Sequence of chain 1.A:
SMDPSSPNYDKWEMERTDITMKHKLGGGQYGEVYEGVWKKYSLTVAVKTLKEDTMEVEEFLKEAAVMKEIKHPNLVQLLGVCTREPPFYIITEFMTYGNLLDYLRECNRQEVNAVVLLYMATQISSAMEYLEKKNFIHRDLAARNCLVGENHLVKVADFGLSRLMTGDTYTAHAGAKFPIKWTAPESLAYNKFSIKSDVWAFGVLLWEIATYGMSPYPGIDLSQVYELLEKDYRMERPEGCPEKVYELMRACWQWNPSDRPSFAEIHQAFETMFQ

Binding-site contacts:
Ligand atom C83 contacts residue HIS139 of chain 1.A at 3.6 Å.
Ligand atom N56 contacts residue GLU64 of chain 1.A at 3.0 Å (salt-bridge).
Ligand atom N23 contacts residue MET96 of chain 1.A at 3.1 Å (h-bond).
Ligand atom F68 contacts residue LYS49 of chain 1.A at 3.5 Å.
Ligand atom O65 contacts residue PHE160 of chain 1.A at 3.5 Å.
Ligand atom C47 contacts residue ASP159 of chain 1.A at 3.6 Å.
Ligand atom C22 contacts residue GLU94 of chain 1.A at 3.1 Å.
Ligand atom C58 contacts residue GLU64 of chain 1.A at 3.4 Å.
Ligand atom C76 contacts residue MET96 of chain 1.A at 3.2 Å (hydrophobic).
Ligand atom C5 contacts residue GLU64 of chain 1.A at 3.5 Å.
Ligand atom N56 contacts residue MET68 of chain 1.A at 3.6 Å (h-bond).
Ligand atom C3 contacts residue GLU64 of chain 1.A at 3.5 Å.
Ligand atom O63 contacts residue ASP159 of chain 1.A at 3.2 Å (salt-bridge).
Ligand atom O63 contacts residue ALA158 of chain 1.A at 3.5 Å.
Ligand atom N56 contacts residue ASP159 of chain 1.A at 3.3 Å (salt-bridge).
Ligand atom C4 contacts residue GLU64 of chain 1.A at 3.5 Å.
Ligand atom O65 contacts residue ALA47 of chain 1.A at 3.6 Å.
Ligand atom F68 contacts residue ILE91 of chain 1.A at 3.6 Å.
Ligand atom N60 contacts residue GLU64 of chain 1.A at 2.7 Å (salt-bridge).
Ligand atom C27 contacts residue THR93 of chain 1.A at 3.3 Å.
Ligand atom N60 contacts residue ASP159 of chain 1.A at 3.5 Å (salt-bridge).
Ligand atom C13 contacts residue GLU64 of chain 1.A at 3.7 Å.
Ligand atom F68 contacts residue GLU64 of chain 1.A at 3.3 Å.
Ligand atom O65 contacts residue VAL34 of chain 1.A at 3.4 Å.
Ligand atom N74 contacts residue MET96 of chain 1.A at 2.7 Å (h-bond).
Ligand atom O72 contacts residue LEU26 of chain 1.A at 3.5 Å.
Ligand atom C35 contacts residue PHE160 of chain 1.A at 3.3 Å (hydrophobic).
Ligand atom C76 contacts residue PHE95 of chain 1.A at 3.6 Å (hydrophobic).
Ligand atom C58 contacts residue ASP159 of chain 1.A at 3.2 Å.
Ligand atom C27 contacts residue ALA47 of chain 1.A at 3.4 Å (hydrophobic).
Ligand atom C85 contacts residue PHE137 of chain 1.A at 3.5 Å (hydrophobic).
Ligand atom C25 contacts residue ALA47 of chain 1.A at 3.7 Å (hydrophobic).
Ligand atom C26 contacts residue ALA47 of chain 1.A at 3.3 Å (hydrophobic).
Ligand atom C6 contacts residue GLU64 of chain 1.A at 3.5 Å.
Ligand atom O63 contacts residue VAL77 of chain 1.A at 3.2 Å.
Ligand atom C6 contacts residue ASP159 of chain 1.A at 3.2 Å.
Ligand atom C22 contacts residue MET96 of chain 1.A at 3.4 Å (hydrophobic).
Ligand atom C36 contacts residue PHE160 of chain 1.A at 3.6 Å (hydrophobic).
Ligand atom C2 contacts residue GLU64 of chain 1.A at 3.7 Å.
Ligand atom C27 contacts residue GLU94 of chain 1.A at 3.5 Å.

This small molecule binds to this protein.
Small molecule (SMILES): CNC(=O)c1cc(Oc2ccc(NC(=O)Nc3cc(C(C)(C)C)nn3-c3ccc4ncccc4c3)c(F)c2)ccn1